A small-molecule ligand and the protein it binds are described below.
Small molecule (SMILES): CCCCC[C@H](CC(=O)NO)C(=O)N[C@H](C(=O)N1CCC[C@H]1CO)C(C)C

Binding-site contacts:
Ligand atom C5 contacts residue GLY46 of chain 1.A at 3.1 Å.
Ligand atom C23 contacts residue BB21 of chain 1.J at 3.5 Å.
Ligand atom C18 contacts residue ARG98 of chain 1.A at 3.4 Å.
Ligand atom N1 contacts residue GLU134 of chain 1.A at 2.6 Å (salt-bridge).
Ligand atom O13 contacts residue ILE45 of chain 1.A at 2.9 Å (h-bond).
Ligand atom O4 contacts residue LEU92 of chain 1.A at 2.5 Å (h-bond).
Ligand atom O4 contacts residue CYS91 of chain 1.A at 3.1 Å (h-bond).
Ligand atom O2 contacts residue HIS137 of chain 1.A at 2.5 Å (h-bond).
Ligand atom C8 contacts residue GLY90 of chain 1.A at 3.3 Å.
Ligand atom C3 contacts residue NI1 of chain 1.E at 2.9 Å.
Ligand atom C3 contacts residue GLY46 of chain 1.A at 3.4 Å.
Ligand atom O4 contacts residue GLN51 of chain 1.A at 3.0 Å (h-bond).
Ligand atom C6 contacts residue GLY90 of chain 1.A at 3.5 Å.
Ligand atom C17 contacts residue LYS43 of chain 1.A at 3.4 Å.
Ligand atom C26 contacts residue ARG98 of chain 1.A at 3.5 Å.
Ligand atom C24 contacts residue BB21 of chain 1.J at 2.7 Å.
Ligand atom N1 contacts residue GLY46 of chain 1.A at 3.4 Å (h-bond).
Ligand atom N14 contacts residue GLY90 of chain 1.A at 3.5 Å (h-bond).
Ligand atom C26 contacts residue BB21 of chain 1.J at 3.6 Å.
Ligand atom O20 contacts residue ARG98 of chain 1.A at 3.0 Å (salt-bridge).
Ligand atom O27 contacts residue LEU126 of chain 1.C at 3.6 Å.
Ligand atom O27 contacts residue GLU88 of chain 1.A at 2.5 Å (salt-bridge).
Ligand atom C9 contacts residue CYS130 of chain 1.A at 3.2 Å (hydrophobic).
Ligand atom O2 contacts residue GLU134 of chain 1.A at 3.1 Å (salt-bridge).
Ligand atom C7 contacts residue GLU134 of chain 1.A at 3.6 Å.
Ligand atom C11 contacts residue GLU89 of chain 1.A at 3.7 Å.
Ligand atom O4 contacts residue NI1 of chain 1.E at 2.7 Å (h-bond).
Ligand atom N1 contacts residue GLN51 of chain 1.A at 3.3 Å (h-bond).
Ligand atom N1 contacts residue HIS133 of chain 1.A at 3.3 Å (h-bond).
Ligand atom O13 contacts residue GLY44 of chain 1.A at 3.6 Å.
Ligand atom C3 contacts residue LEU92 of chain 1.A at 3.6 Å (hydrophobic).
Ligand atom C3 contacts residue GLN51 of chain 1.A at 3.7 Å.
Ligand atom O2 contacts residue NI1 of chain 1.E at 1.9 Å (h-bond).
Ligand atom O2 contacts residue HIS133 of chain 1.A at 3.1 Å (h-bond).
Ligand atom C10 contacts residue CYS130 of chain 1.A at 3.7 Å (hydrophobic).
Ligand atom O27 contacts residue BB21 of chain 1.J at 3.1 Å.
Ligand atom O20 contacts residue GLY90 of chain 1.A at 3.2 Å.
Ligand atom O2 contacts residue GLN51 of chain 1.A at 2.6 Å (h-bond).
Ligand atom N1 contacts residue NI1 of chain 1.E at 2.6 Å (h-bond).
Ligand atom C26 contacts residue GLU88 of chain 1.A at 3.0 Å.

Sequence of chain 1.C:
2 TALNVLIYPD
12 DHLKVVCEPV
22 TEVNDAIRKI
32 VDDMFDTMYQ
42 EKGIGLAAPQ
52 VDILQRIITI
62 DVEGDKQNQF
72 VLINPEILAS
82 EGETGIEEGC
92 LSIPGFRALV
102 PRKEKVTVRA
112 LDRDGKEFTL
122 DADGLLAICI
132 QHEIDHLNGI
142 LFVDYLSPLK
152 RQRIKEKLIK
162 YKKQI

Sequence of chain 1.A:
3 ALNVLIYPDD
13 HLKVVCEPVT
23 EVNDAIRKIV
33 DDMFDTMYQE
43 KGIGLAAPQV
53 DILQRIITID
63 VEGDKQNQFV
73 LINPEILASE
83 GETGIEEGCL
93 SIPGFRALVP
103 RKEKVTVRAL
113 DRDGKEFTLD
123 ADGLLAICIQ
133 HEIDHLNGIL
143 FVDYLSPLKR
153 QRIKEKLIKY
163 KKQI